Sequence of chain 1.A:
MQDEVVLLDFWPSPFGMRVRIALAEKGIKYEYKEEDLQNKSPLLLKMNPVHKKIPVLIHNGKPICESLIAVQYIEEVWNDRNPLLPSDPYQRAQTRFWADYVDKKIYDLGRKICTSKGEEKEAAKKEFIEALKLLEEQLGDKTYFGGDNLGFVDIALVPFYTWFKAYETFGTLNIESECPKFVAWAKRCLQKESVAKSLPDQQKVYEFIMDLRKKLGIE

Binding-site contacts:
Ligand atom CAE contacts residue TYR32 of chain 1.A at 3.5 Å (hydrophobic).
Ligand atom NAK contacts residue PRO200 of chain 1.A at 3.9 Å.
Ligand atom OAB contacts residue ARG20 of chain 1.A at 3.4 Å (salt-bridge).
Ligand atom C1 contacts residue TYR32 of chain 1.A at 3.9 Å (hydrophobic).
Ligand atom CAD contacts residue SER198 of chain 1.A at 4.3 Å.
Ligand atom NAK contacts residue SER198 of chain 1.A at 4.2 Å.
Ligand atom CAG contacts residue ARG20 of chain 1.A at 3.8 Å.
Ligand atom CAD contacts residue LYS197 of chain 1.A at 3.5 Å.
Ligand atom OAC contacts residue PRO200 of chain 1.A at 3.0 Å (h-bond).
Ligand atom CAF contacts residue ARG20 of chain 1.A at 4.1 Å.
Ligand atom NAK contacts residue LEU199 of chain 1.A at 4.3 Å.
Ligand atom CAJ contacts residue SER198 of chain 1.A at 4.2 Å.
Ligand atom CAD contacts residue ARG20 of chain 1.A at 4.3 Å.
Ligand atom OAC contacts residue SER198 of chain 1.A at 4.2 Å.
Ligand atom C1 contacts residue ARG20 of chain 1.A at 4.3 Å.
Ligand atom OAC contacts residue LEU199 of chain 1.A at 3.3 Å.
Ligand atom SAH contacts residue TYR32 of chain 1.A at 3.8 Å.
Ligand atom CAA contacts residue TYR30 of chain 1.A at 3.9 Å (hydrophobic).
Ligand atom CAE contacts residue ARG20 of chain 1.A at 4.5 Å.
Ligand atom CAJ contacts residue ARG20 of chain 1.A at 3.5 Å.
Ligand atom CAG contacts residue TYR32 of chain 1.A at 4.1 Å (hydrophobic).
Ligand atom CAA contacts residue TYR32 of chain 1.A at 3.5 Å (hydrophobic).
Ligand atom NAK contacts residue ARG20 of chain 1.A at 3.6 Å (salt-bridge).
Ligand atom CAF contacts residue LYS197 of chain 1.A at 3.5 Å.
Ligand atom OAB contacts residue PRO200 of chain 1.A at 3.5 Å.
Ligand atom CAG contacts residue TRP11 of chain 1.A at 4.3 Å (hydrophobic).
Ligand atom OAB contacts residue TRP11 of chain 1.A at 3.4 Å (h-bond).
Ligand atom OAC contacts residue ARG20 of chain 1.A at 4.4 Å.
Ligand atom CAF contacts residue SER198 of chain 1.A at 3.6 Å.

The protein below binds the small molecule below.
Small molecule (SMILES): O=[N+](O)c1ccc(CS)cc1